Binding-site contacts:
Ligand atom O3B contacts residue PRO384 of chain 1.A at 3.5 Å.
Ligand atom O3' contacts residue VAL291 of chain 1.A at 3.4 Å.
Ligand atom C8 contacts residue THR390 of chain 1.A at 3.4 Å.
Ligand atom PA contacts residue ARG558 of chain 1.A at 3.4 Å.
Ligand atom O2B contacts residue LYS388 of chain 1.A at 3.4 Å (salt-bridge).
Ligand atom O2G contacts residue ASN499 of chain 1.A at 3.1 Å (h-bond).
Ligand atom O3G contacts residue ARG184 of chain 1.B at 3.4 Å (salt-bridge).
Ligand atom N3 contacts residue ILE561 of chain 1.A at 3.4 Å.
Ligand atom N1 contacts residue ARG529 of chain 1.A at 3.1 Å (salt-bridge).
Ligand atom O2G contacts residue PRO384 of chain 1.A at 3.4 Å.
Ligand atom O1B contacts residue THR389 of chain 1.A at 3.4 Å.
Ligand atom O1A contacts residue GLY387 of chain 1.A at 3.3 Å.
Ligand atom PG contacts residue GLY385 of chain 1.A at 3.6 Å.
Ligand atom N6 contacts residue LEU303 of chain 1.A at 3.3 Å.
Ligand atom S1G contacts residue SER183 of chain 1.B at 3.2 Å (h-bond).
Ligand atom O2B contacts residue GLY387 of chain 1.A at 2.6 Å (h-bond).
Ligand atom C5' contacts residue THR390 of chain 1.A at 3.4 Å.
Ligand atom C2 contacts residue PHE294 of chain 1.A at 3.2 Å (hydrophobic).
Ligand atom O2A contacts residue THR389 of chain 1.A at 3.1 Å (h-bond).
Ligand atom O2A contacts residue ARG558 of chain 1.A at 3.1 Å.
Ligand atom O1A contacts residue THR389 of chain 1.A at 2.4 Å (h-bond).
Ligand atom O2B contacts residue LEU386 of chain 1.A at 2.8 Å (h-bond).
Ligand atom PA contacts residue THR389 of chain 1.A at 3.2 Å.
Ligand atom N7 contacts residue PRO296 of chain 1.A at 3.4 Å.
Ligand atom O3B contacts residue GLY385 of chain 1.A at 2.6 Å (h-bond).
Ligand atom O2' contacts residue VAL291 of chain 1.A at 2.3 Å (h-bond).
Ligand atom O1A contacts residue THR390 of chain 1.A at 3.5 Å (h-bond).
Ligand atom O4' contacts residue ILE557 of chain 1.A at 3.2 Å.
Ligand atom C4 contacts residue PHE294 of chain 1.A at 3.6 Å (hydrophobic).
Ligand atom PG contacts residue ARG558 of chain 1.A at 3.4 Å.
Ligand atom O2G contacts residue ARG155 of chain 1.B at 3.5 Å (salt-bridge).
Ligand atom N3 contacts residue PHE294 of chain 1.A at 3.1 Å (h-bond).
Ligand atom O3A contacts residue ARG558 of chain 1.A at 2.5 Å (salt-bridge).
Ligand atom S1G contacts residue ARG184 of chain 1.B at 3.2 Å (salt-bridge).
Ligand atom O3G contacts residue ARG558 of chain 1.A at 3.2 Å (salt-bridge).
Ligand atom S1G contacts residue ARG558 of chain 1.A at 2.7 Å (salt-bridge).
Ligand atom O3G contacts residue MG1 of chain 1.I at 3.4 Å.
Ligand atom O2B contacts residue GLY385 of chain 1.A at 3.5 Å (h-bond).
Ligand atom C5 contacts residue PRO296 of chain 1.A at 3.5 Å (hydrophobic).
Ligand atom N6 contacts residue GLU301 of chain 1.A at 3.3 Å (salt-bridge).

Sequence of chain 1.B:
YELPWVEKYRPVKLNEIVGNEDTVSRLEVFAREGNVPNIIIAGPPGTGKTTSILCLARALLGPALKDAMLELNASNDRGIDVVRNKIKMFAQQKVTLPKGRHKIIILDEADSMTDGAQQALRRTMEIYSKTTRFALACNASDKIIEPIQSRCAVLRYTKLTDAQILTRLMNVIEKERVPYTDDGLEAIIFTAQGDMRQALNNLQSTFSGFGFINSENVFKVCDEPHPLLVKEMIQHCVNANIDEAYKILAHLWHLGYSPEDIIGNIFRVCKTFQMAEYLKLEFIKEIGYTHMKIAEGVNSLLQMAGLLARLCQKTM

A small-molecule ligand and the protein it binds are described below.
Small molecule (SMILES): Nc1ncnc2c1ncn2[C@@H]1O[C@H](COP(=O)(O)OP(=O)(O)OP(O)(O)=S)[C@@H](O)[C@H]1O

Sequence of chain 1.A:
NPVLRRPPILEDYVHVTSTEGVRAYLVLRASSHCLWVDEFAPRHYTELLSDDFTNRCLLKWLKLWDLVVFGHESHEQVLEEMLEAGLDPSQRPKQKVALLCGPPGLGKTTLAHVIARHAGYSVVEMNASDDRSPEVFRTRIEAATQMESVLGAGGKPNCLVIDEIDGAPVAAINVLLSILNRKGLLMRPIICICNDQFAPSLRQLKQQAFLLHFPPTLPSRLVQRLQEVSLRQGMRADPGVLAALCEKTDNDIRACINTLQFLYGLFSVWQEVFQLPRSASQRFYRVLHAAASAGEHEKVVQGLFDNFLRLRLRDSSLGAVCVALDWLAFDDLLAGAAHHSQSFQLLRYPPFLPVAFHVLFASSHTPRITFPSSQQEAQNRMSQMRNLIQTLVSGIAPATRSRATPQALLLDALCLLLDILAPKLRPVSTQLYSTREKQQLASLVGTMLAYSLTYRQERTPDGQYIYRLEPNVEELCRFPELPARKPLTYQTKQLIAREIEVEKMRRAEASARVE